Sequence of chain 1.D:
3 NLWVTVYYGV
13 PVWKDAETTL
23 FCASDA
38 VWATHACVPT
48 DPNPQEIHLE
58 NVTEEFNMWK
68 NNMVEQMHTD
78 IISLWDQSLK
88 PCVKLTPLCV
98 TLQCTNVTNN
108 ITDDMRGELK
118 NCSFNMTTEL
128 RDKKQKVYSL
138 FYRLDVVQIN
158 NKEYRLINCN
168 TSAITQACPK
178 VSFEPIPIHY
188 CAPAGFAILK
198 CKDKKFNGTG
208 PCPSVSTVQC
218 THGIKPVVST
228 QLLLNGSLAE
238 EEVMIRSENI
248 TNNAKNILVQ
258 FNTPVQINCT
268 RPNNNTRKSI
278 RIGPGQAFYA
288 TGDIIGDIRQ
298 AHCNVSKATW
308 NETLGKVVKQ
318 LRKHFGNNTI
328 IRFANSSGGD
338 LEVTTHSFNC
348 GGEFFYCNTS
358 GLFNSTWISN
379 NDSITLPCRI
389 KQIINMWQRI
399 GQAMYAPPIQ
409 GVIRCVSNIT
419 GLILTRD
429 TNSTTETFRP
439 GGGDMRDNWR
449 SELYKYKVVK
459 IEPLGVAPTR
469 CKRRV

Binding-site contacts:
Ligand atom O6 contacts residue TYR135 of chain 1.D at 2.9 Å.
Ligand atom C1 contacts residue ASN118 of chain 1.D at 1.3 Å.
Ligand atom C2 contacts residue ASN118 of chain 1.D at 2.4 Å.
Ligand atom C8 contacts residue ASN118 of chain 1.D at 4.3 Å.
Ligand atom N2 contacts residue ASN118 of chain 1.D at 2.7 Å (h-bond).
Ligand atom O6 contacts residue SER120 of chain 1.D at 3.9 Å.
Ligand atom C4 contacts residue ASN118 of chain 1.D at 4.1 Å.
Ligand atom C7 contacts residue ASN118 of chain 1.D at 3.2 Å.
Ligand atom O5 contacts residue TYR135 of chain 1.D at 4.3 Å.
Ligand atom O5 contacts residue ASN118 of chain 1.D at 2.2 Å (h-bond).
Ligand atom O7 contacts residue ASN118 of chain 1.D at 3.7 Å.
Ligand atom C5 contacts residue ASN118 of chain 1.D at 3.5 Å.
Ligand atom C6 contacts residue TYR135 of chain 1.D at 3.8 Å (hydrophobic).
Ligand atom C1 contacts residue TYR135 of chain 1.D at 4.3 Å (hydrophobic).
Ligand atom C3 contacts residue ASN118 of chain 1.D at 3.7 Å.
Ligand atom C5 contacts residue TYR135 of chain 1.D at 3.9 Å (hydrophobic).

A protein and the small-molecule ligand that binds it are described below.
Small molecule (SMILES): CC(=O)N[C@H]1[C@H](O[C@H]2[C@H](O)[C@@H](NC(C)=O)CO[C@@H]2CO)O[C@H](CO)[C@@H](O[C@@H]2O[C@H](CO)[C@@H](O)[C@H](O)[C@@H]2O)[C@@H]1O